Binding-site contacts:
Ligand atom C14 contacts residue TYR47 of chain 1.A at 3.9 Å (hydrophobic).
Ligand atom O09 contacts residue TYR47 of chain 1.A at 4.1 Å.
Ligand atom C12 contacts residue GLU77 of chain 1.A at 4.3 Å.
Ligand atom C12 contacts residue ILE78 of chain 1.A at 3.5 Å (hydrophobic).
Ligand atom C18 contacts residue SER80 of chain 1.A at 3.7 Å.
Ligand atom C13 contacts residue TYR47 of chain 1.A at 3.9 Å (hydrophobic).
Ligand atom C17 contacts residue TYR47 of chain 1.A at 4.2 Å (hydrophobic).
Ligand atom F01 contacts residue GLU77 of chain 1.A at 3.6 Å.
Ligand atom C05 contacts residue LEU33 of chain 1.A at 4.5 Å (hydrophobic).
Ligand atom N10 contacts residue TYR47 of chain 1.A at 4.2 Å.
Ligand atom C15 contacts residue TYR47 of chain 1.A at 3.9 Å (hydrophobic).
Ligand atom C18 contacts residue TYR47 of chain 1.A at 4.0 Å (hydrophobic).
Ligand atom N16 contacts residue TYR47 of chain 1.A at 4.3 Å.
Ligand atom C13 contacts residue ILE78 of chain 1.A at 4.5 Å (hydrophobic).
Ligand atom C12 contacts residue SER80 of chain 1.A at 3.3 Å.
Ligand atom C18 contacts residue THR79 of chain 1.A at 3.8 Å.
Ligand atom C11 contacts residue TYR47 of chain 1.A at 4.4 Å (hydrophobic).
Ligand atom C06 contacts residue TYR47 of chain 1.A at 4.3 Å (hydrophobic).
Ligand atom C06 contacts residue ILE78 of chain 1.A at 4.2 Å (hydrophobic).
Ligand atom C11 contacts residue GLU77 of chain 1.A at 4.0 Å.
Ligand atom C05 contacts residue ILE78 of chain 1.A at 4.4 Å (hydrophobic).
Ligand atom C06 contacts residue GLU77 of chain 1.A at 4.1 Å.
Ligand atom C07 contacts residue GLU77 of chain 1.A at 3.6 Å.
Ligand atom C11 contacts residue ILE78 of chain 1.A at 4.3 Å (hydrophobic).
Ligand atom C02 contacts residue GLU77 of chain 1.A at 3.7 Å.
Ligand atom C13 contacts residue SER80 of chain 1.A at 3.8 Å.
Ligand atom C08 contacts residue TYR47 of chain 1.A at 4.1 Å (hydrophobic).
Ligand atom N10 contacts residue ILE78 of chain 1.A at 3.7 Å.
Ligand atom C04 contacts residue GLU77 of chain 1.A at 4.1 Å.
Ligand atom C04 contacts residue THR29 of chain 1.A at 4.5 Å.
Ligand atom C03 contacts residue GLU77 of chain 1.A at 3.5 Å.
Ligand atom C12 contacts residue THR79 of chain 1.A at 4.5 Å.
Ligand atom C08 contacts residue GLU77 of chain 1.A at 3.7 Å.
Ligand atom C11 contacts residue SER80 of chain 1.A at 4.0 Å.
Ligand atom C04 contacts residue LYS27 of chain 1.A at 3.8 Å.
Ligand atom C03 contacts residue LYS27 of chain 1.A at 3.9 Å.
Ligand atom N10 contacts residue GLU77 of chain 1.A at 3.0 Å (salt-bridge).
Ligand atom C12 contacts residue TYR47 of chain 1.A at 3.9 Å (hydrophobic).

A protein and the small-molecule ligand that binds it are described below.
Small molecule (SMILES): O=C(NCCc1ccncc1)c1ccccc1F

Sequence of chain 1.A:
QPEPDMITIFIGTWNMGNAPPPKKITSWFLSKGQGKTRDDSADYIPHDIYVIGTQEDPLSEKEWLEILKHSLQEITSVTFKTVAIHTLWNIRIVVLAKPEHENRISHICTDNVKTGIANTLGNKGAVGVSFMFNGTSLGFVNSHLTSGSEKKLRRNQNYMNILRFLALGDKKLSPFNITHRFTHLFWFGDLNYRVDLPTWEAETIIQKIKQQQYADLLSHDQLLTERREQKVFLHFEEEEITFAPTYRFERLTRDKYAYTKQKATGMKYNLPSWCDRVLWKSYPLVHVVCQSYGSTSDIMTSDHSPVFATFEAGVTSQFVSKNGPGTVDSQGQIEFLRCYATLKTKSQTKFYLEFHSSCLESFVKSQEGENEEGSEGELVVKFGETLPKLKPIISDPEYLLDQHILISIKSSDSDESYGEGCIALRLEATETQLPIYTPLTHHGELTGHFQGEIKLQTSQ